Sequence of chain 1.B:
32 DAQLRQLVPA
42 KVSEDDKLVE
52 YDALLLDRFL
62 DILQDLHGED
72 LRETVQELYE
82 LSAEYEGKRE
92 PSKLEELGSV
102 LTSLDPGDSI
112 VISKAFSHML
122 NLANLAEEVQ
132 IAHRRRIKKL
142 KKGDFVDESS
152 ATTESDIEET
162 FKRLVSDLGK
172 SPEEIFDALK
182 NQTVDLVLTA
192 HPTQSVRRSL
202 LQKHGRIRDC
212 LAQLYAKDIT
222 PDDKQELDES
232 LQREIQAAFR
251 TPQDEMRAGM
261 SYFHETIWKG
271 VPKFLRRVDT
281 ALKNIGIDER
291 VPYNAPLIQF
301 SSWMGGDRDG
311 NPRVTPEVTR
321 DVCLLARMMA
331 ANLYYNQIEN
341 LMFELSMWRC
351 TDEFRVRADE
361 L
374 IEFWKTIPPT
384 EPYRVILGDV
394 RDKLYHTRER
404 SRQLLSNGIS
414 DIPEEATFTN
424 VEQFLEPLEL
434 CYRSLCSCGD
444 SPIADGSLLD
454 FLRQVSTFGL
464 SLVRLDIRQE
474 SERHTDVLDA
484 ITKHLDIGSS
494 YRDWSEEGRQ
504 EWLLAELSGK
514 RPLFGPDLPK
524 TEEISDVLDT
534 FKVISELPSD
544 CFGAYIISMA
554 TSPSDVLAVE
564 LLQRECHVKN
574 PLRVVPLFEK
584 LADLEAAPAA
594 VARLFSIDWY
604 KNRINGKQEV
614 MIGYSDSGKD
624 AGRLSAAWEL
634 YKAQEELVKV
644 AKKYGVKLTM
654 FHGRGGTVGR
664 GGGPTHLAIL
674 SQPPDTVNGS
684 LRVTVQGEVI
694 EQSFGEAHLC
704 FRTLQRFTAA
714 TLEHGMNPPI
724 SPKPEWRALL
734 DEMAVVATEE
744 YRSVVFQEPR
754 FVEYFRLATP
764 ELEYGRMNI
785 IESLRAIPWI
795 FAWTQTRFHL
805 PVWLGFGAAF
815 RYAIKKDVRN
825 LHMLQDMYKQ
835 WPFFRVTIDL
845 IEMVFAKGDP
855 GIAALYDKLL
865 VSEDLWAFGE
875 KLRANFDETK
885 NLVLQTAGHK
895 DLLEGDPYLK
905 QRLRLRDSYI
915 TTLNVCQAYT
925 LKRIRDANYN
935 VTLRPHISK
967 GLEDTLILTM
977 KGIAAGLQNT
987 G

The protein below binds the small molecule below.
Small molecule (SMILES): N[C@@H](CC(=O)O)C(=O)O

Binding-site contacts:
Ligand atom O contacts residue ASN985 of chain 1.B at 2.9 Å (h-bond).
Ligand atom CA contacts residue ARG663 of chain 1.B at 4.3 Å.
Ligand atom C contacts residue MET847 of chain 1.B at 4.3 Å (hydrophobic).
Ligand atom OD2 contacts residue ASN985 of chain 1.B at 3.8 Å.
Ligand atom OD1 contacts residue GLN695 of chain 1.B at 2.9 Å (h-bond).
Ligand atom CG contacts residue ARG910 of chain 1.B at 3.5 Å.
Ligand atom OD2 contacts residue LYS851 of chain 1.B at 2.6 Å (salt-bridge).
Ligand atom N contacts residue ARG663 of chain 1.B at 3.2 Å (salt-bridge).
Ligand atom C contacts residue ARG663 of chain 1.B at 3.5 Å.
Ligand atom OD2 contacts residue ARG910 of chain 1.B at 2.8 Å (salt-bridge).
Ligand atom CG contacts residue GLN984 of chain 1.B at 4.4 Å.
Ligand atom CB contacts residue ASN985 of chain 1.B at 3.7 Å.
Ligand atom OD1 contacts residue ASN985 of chain 1.B at 4.4 Å.
Ligand atom CG contacts residue LYS851 of chain 1.B at 3.5 Å.
Ligand atom OXT contacts residue PRO667 of chain 1.B at 4.1 Å.
Ligand atom C contacts residue ASN985 of chain 1.B at 3.9 Å.
Ligand atom OXT contacts residue LEU903 of chain 1.B at 3.6 Å.
Ligand atom OD1 contacts residue GLN984 of chain 1.B at 3.8 Å.
Ligand atom OD2 contacts residue LEU907 of chain 1.B at 4.5 Å.
Ligand atom CB contacts residue MET847 of chain 1.B at 4.5 Å (hydrophobic).
Ligand atom CG contacts residue GLN695 of chain 1.B at 3.9 Å.
Ligand atom OD1 contacts residue ARG906 of chain 1.B at 3.1 Å (salt-bridge).
Ligand atom CB contacts residue LYS851 of chain 1.B at 3.5 Å.
Ligand atom OD1 contacts residue ARG910 of chain 1.B at 3.0 Å (salt-bridge).
Ligand atom O contacts residue ARG663 of chain 1.B at 2.9 Å (salt-bridge).
Ligand atom CA contacts residue ASN985 of chain 1.B at 3.9 Å.
Ligand atom OXT contacts residue MET847 of chain 1.B at 4.1 Å.
Ligand atom CA contacts residue LEU903 of chain 1.B at 4.4 Å (hydrophobic).
Ligand atom CG contacts residue ARG906 of chain 1.B at 4.2 Å.
Ligand atom CA contacts residue GLN695 of chain 1.B at 4.2 Å.
Ligand atom OXT contacts residue ARG663 of chain 1.B at 2.6 Å (salt-bridge).
Ligand atom CG contacts residue ASN985 of chain 1.B at 3.8 Å.
Ligand atom N contacts residue GLN695 of chain 1.B at 3.5 Å (h-bond).
Ligand atom OD2 contacts residue GLN984 of chain 1.B at 3.7 Å.
Ligand atom N contacts residue ASN985 of chain 1.B at 3.0 Å (h-bond).
Ligand atom CB contacts residue LEU903 of chain 1.B at 4.0 Å (hydrophobic).
Ligand atom O contacts residue MET847 of chain 1.B at 3.7 Å.
Ligand atom OD2 contacts residue LEU983 of chain 1.B at 4.0 Å.